Sequence of chain 1.A:
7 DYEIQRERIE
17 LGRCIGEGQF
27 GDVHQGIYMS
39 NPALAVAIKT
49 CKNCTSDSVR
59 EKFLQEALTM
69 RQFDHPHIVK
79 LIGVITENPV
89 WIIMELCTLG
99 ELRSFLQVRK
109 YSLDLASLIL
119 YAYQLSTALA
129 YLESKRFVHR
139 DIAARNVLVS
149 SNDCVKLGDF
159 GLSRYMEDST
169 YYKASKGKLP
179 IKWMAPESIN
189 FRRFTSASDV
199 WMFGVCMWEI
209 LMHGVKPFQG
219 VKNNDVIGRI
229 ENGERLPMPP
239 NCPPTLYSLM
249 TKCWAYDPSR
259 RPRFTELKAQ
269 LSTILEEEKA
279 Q

Binding-site contacts:
Ligand atom N1 contacts residue GLU93 of chain 1.A at 3.6 Å.
Ligand atom C25 contacts residue GLY98 of chain 1.A at 3.5 Å.
Ligand atom N11 contacts residue LEU160 of chain 1.A at 3.9 Å.
Ligand atom C30 contacts residue LEU146 of chain 1.A at 3.9 Å (hydrophobic).
Ligand atom N1 contacts residue LEU146 of chain 1.A at 3.5 Å.
Ligand atom O16 contacts residue LEU160 of chain 1.A at 3.8 Å.
Ligand atom C9 contacts residue GLU23 of chain 1.A at 3.6 Å.
Ligand atom C20 contacts residue LEU146 of chain 1.A at 3.8 Å (hydrophobic).
Ligand atom C24 contacts residue GLY98 of chain 1.A at 3.5 Å.
Ligand atom C29 contacts residue GLY98 of chain 1.A at 3.6 Å.
Ligand atom C26 contacts residue GLY98 of chain 1.A at 3.6 Å.
Ligand atom C4 contacts residue LEU146 of chain 1.A at 3.6 Å (hydrophobic).
Ligand atom C27 contacts residue GLY98 of chain 1.A at 3.7 Å.
Ligand atom C17 contacts residue LEU146 of chain 1.A at 3.3 Å (hydrophobic).
Ligand atom O16 contacts residue ASN144 of chain 1.A at 3.6 Å (h-bond).
Ligand atom C17 contacts residue ASN144 of chain 1.A at 3.7 Å.
Ligand atom C26 contacts residue THR96 of chain 1.A at 3.6 Å.
Ligand atom C2 contacts residue LEU146 of chain 1.A at 3.3 Å (hydrophobic).
Ligand atom C22 contacts residue CYS95 of chain 1.A at 3.7 Å (hydrophobic).
Ligand atom C3 contacts residue LEU146 of chain 1.A at 3.3 Å (hydrophobic).
Ligand atom O15 contacts residue ASP157 of chain 1.A at 3.6 Å (salt-bridge).
Ligand atom C2 contacts residue GLU93 of chain 1.A at 3.3 Å.
Ligand atom N1 contacts residue LEU94 of chain 1.A at 3.6 Å.
Ligand atom N1 contacts residue CYS95 of chain 1.A at 2.9 Å (h-bond).
Ligand atom N21 contacts residue CYS95 of chain 1.A at 2.8 Å (h-bond).
Ligand atom O16 contacts residue SER161 of chain 1.A at 3.5 Å (h-bond).
Ligand atom C19 contacts residue LEU146 of chain 1.A at 3.8 Å (hydrophobic).
Ligand atom O15 contacts residue LEU160 of chain 1.A at 3.6 Å.
Ligand atom C20 contacts residue LEU94 of chain 1.A at 3.6 Å (hydrophobic).
Ligand atom C18 contacts residue ARG143 of chain 1.A at 3.4 Å.
Ligand atom N21 contacts residue LEU94 of chain 1.A at 3.4 Å.
Ligand atom C25 contacts residue CYS95 of chain 1.A at 3.3 Å (hydrophobic).
Ligand atom C20 contacts residue CYS95 of chain 1.A at 3.6 Å (hydrophobic).
Ligand atom C10 contacts residue GLU23 of chain 1.A at 3.5 Å.
Ligand atom C17 contacts residue GLY156 of chain 1.A at 3.3 Å.
Ligand atom C28 contacts residue GLY98 of chain 1.A at 3.7 Å.
Ligand atom N31 contacts residue ASP157 of chain 1.A at 3.2 Å.
Ligand atom C24 contacts residue CYS95 of chain 1.A at 3.9 Å (hydrophobic).
Ligand atom C2 contacts residue CYS95 of chain 1.A at 3.9 Å (hydrophobic).
Ligand atom C23 contacts residue ILE21 of chain 1.A at 3.8 Å (hydrophobic).

The small molecule below binds the protein below.
Small molecule (SMILES): CN(c1ncccc1CNc1c(C#N)cnc2[nH]c(-c3ccccc3)cc12)S(C)(=O)=O